Sequence of chain 1.A:
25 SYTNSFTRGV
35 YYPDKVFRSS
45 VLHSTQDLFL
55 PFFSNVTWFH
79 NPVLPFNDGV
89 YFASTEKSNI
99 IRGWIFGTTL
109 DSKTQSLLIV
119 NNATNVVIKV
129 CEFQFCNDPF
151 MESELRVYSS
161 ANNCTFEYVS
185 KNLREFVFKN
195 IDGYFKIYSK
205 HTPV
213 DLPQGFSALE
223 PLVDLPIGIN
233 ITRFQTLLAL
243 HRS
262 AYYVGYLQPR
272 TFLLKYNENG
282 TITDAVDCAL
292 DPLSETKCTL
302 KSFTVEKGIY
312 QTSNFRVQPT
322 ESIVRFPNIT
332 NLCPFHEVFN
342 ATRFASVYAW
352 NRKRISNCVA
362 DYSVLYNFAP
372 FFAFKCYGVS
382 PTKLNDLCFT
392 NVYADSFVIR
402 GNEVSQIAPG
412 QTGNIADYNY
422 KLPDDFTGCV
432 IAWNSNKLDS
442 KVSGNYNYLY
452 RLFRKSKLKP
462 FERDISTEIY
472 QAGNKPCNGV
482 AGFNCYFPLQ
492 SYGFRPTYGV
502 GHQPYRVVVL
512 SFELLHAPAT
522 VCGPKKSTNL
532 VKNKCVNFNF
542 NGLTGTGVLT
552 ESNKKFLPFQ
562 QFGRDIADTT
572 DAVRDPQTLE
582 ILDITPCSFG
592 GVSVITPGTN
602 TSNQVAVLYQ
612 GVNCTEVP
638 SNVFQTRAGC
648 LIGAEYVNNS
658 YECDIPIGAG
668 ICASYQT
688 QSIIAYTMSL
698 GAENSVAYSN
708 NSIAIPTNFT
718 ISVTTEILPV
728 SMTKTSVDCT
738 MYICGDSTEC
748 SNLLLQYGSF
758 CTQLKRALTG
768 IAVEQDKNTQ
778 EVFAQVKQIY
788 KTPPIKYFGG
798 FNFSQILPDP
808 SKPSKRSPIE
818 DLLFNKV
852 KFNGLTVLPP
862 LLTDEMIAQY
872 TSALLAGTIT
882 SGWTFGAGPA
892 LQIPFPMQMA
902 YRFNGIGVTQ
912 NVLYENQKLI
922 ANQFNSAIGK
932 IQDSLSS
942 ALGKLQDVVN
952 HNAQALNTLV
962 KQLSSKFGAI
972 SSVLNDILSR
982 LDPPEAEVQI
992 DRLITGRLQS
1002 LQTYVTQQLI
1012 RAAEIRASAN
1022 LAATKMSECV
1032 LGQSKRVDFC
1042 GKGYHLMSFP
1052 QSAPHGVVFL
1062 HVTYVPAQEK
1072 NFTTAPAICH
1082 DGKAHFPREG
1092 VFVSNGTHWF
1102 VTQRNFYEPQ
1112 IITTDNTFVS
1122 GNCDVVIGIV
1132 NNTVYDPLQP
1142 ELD

This protein binds this small molecule.
Small molecule (SMILES): CC(=O)N[C@@H]1[C@@H](O)[C@H](O)[C@@H](CO)O[C@H]1O

Binding-site contacts:
Ligand atom N2 contacts residue ASN232 of chain 1.A at 3.0 Å (h-bond).
Ligand atom C4 contacts residue ASN232 of chain 1.A at 4.2 Å.
Ligand atom C5 contacts residue ASN232 of chain 1.A at 3.6 Å.
Ligand atom C3 contacts residue ASN232 of chain 1.A at 3.8 Å.
Ligand atom C8 contacts residue GLY230 of chain 1.A at 4.0 Å.
Ligand atom C7 contacts residue ASN232 of chain 1.A at 4.1 Å.
Ligand atom O5 contacts residue ASN232 of chain 1.A at 2.3 Å (h-bond).
Ligand atom C1 contacts residue ASN232 of chain 1.A at 1.4 Å.
Ligand atom C8 contacts residue ASN232 of chain 1.A at 4.5 Å.
Ligand atom C2 contacts residue ASN232 of chain 1.A at 2.5 Å.